Sequence of chain 1.A:
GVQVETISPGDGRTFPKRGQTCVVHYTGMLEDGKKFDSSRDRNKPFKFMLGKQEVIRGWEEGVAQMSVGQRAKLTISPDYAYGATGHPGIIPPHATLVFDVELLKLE

Sequence of chain 2.A:
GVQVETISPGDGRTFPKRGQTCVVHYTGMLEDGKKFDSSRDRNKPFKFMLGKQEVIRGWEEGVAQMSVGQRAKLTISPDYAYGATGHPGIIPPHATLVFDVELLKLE

This small molecule binds to this protein.
Small molecule (SMILES): CC[C@@H]1/C=C(\C)[C@@H](O)[C@H](C)C[C@H](OC)[C@H]2O[C@@](O)(C(=O)C(=O)N3CCCC[C@H]3C(=O)O[C@H](/C(C)=C/[C@@H]3CC[C@@H](O)[C@H](OC)C3)[C@H](C)[C@@H](O)CC1=O)[C@H](C)C[C@@H]2OC

Binding-site contacts:
Ligand atom O5 contacts residue ASP37 of chain 1.A at 3.1 Å (salt-bridge).
Ligand atom C15 contacts residue ASP37 of chain 1.A at 3.8 Å.
Ligand atom O2 contacts residue ILE56 of chain 1.A at 2.8 Å (h-bond).
Ligand atom O5 contacts residue TYR26 of chain 1.A at 3.7 Å.
Ligand atom C10 contacts residue ASP37 of chain 1.A at 3.4 Å.
Ligand atom C4 contacts residue PHE46 of chain 1.A at 3.7 Å (hydrophobic).
Ligand atom O4 contacts residue ASP37 of chain 1.A at 3.3 Å (salt-bridge).
Ligand atom O2 contacts residue VAL55 of chain 1.A at 3.2 Å.
Ligand atom O3 contacts residue PHE99 of chain 1.A at 3.7 Å.
Ligand atom O4 contacts residue PHE36 of chain 1.A at 3.4 Å.
Ligand atom C9 contacts residue ASP37 of chain 1.A at 3.7 Å.
Ligand atom C44 contacts residue ASP37 of chain 1.A at 3.7 Å.
Ligand atom C27 contacts residue TYR82 of chain 1.A at 3.7 Å (hydrophobic).
Ligand atom C2 contacts residue TYR82 of chain 1.A at 3.8 Å (hydrophobic).
Ligand atom C36 contacts residue TYR26 of chain 1.A at 3.6 Å (hydrophobic).
Ligand atom C14 contacts residue ASP37 of chain 1.A at 3.5 Å.
Ligand atom O1 contacts residue TYR82 of chain 1.A at 3.7 Å.
Ligand atom C8 contacts residue TYR82 of chain 1.A at 3.5 Å (hydrophobic).
Ligand atom O4 contacts residue PHE99 of chain 1.A at 3.6 Å.
Ligand atom C1 contacts residue TYR82 of chain 1.A at 3.7 Å (hydrophobic).
Ligand atom C41 contacts residue GLU54 of chain 1.A at 3.6 Å.
Ligand atom C4 contacts residue TRP59 of chain 1.A at 3.6 Å (hydrophobic).
Ligand atom O4 contacts residue TYR26 of chain 1.A at 3.5 Å.
Ligand atom C5 contacts residue TYR26 of chain 1.A at 3.8 Å (hydrophobic).
Ligand atom C35 contacts residue TYR82 of chain 1.A at 3.6 Å (hydrophobic).
Ligand atom O11 contacts residue THR85 of chain 2.A at 3.6 Å.
Ligand atom C32 contacts residue GLY86 of chain 2.A at 3.5 Å.
Ligand atom O3 contacts residue TYR82 of chain 1.A at 2.7 Å (h-bond).
Ligand atom O12 contacts residue HIS87 of chain 2.A at 3.4 Å (h-bond).
Ligand atom C36 contacts residue PHE46 of chain 1.A at 3.8 Å (hydrophobic).
Ligand atom C3 contacts residue TRP59 of chain 1.A at 3.5 Å (hydrophobic).
Ligand atom C45 contacts residue ALA81 of chain 1.A at 3.5 Å (hydrophobic).
Ligand atom C15 contacts residue TYR26 of chain 1.A at 3.8 Å (hydrophobic).
Ligand atom O11 contacts residue GLY86 of chain 2.A at 3.4 Å (h-bond).
Ligand atom O12 contacts residue GLY86 of chain 2.A at 3.0 Å (h-bond).
Ligand atom O12 contacts residue TYR82 of chain 2.A at 3.5 Å.
Ligand atom C42 contacts residue TYR82 of chain 1.A at 3.3 Å (hydrophobic).
Ligand atom C11 contacts residue TYR82 of chain 1.A at 3.6 Å (hydrophobic).
Ligand atom O6 contacts residue ASP37 of chain 1.A at 2.7 Å (salt-bridge).
Ligand atom O10 contacts residue GLU54 of chain 1.A at 2.8 Å (salt-bridge).